Sequence of chain 1.C:
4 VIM

A protein and the small-molecule ligand that binds it are described below.
Small molecule (SMILES): CC(C)=CCC/C(C)=C/CC/C(C)=C/CO[P](=O)(O)OP(=O)(O)O

Binding-site contacts:
Ligand atom PB contacts residue TYR300 of chain 1.B at 3.4 Å.
Ligand atom C6 contacts residue HIS248 of chain 1.B at 3.7 Å.
Ligand atom C1 contacts residue HIS248 of chain 1.B at 3.8 Å.
Ligand atom C4 contacts residue TYR251 of chain 1.B at 3.9 Å (hydrophobic).
Ligand atom C4 contacts residue HIS201 of chain 1.A at 3.7 Å.
Ligand atom O1A contacts residue LYS294 of chain 1.B at 3.6 Å.
Ligand atom C8 contacts residue GLY250 of chain 1.B at 3.6 Å.
Ligand atom C13 contacts residue CYS254 of chain 1.B at 3.9 Å (hydrophobic).
Ligand atom C10 contacts residue TYR361 of chain 1.B at 3.9 Å (hydrophobic).
Ligand atom C9 contacts residue GLY250 of chain 1.B at 3.6 Å.
Ligand atom O1A contacts residue ARG291 of chain 1.B at 2.8 Å (salt-bridge).
Ligand atom O1B contacts residue LYS294 of chain 1.B at 2.7 Å (salt-bridge).
Ligand atom O1A contacts residue LYS164 of chain 1.A at 3.6 Å (salt-bridge).
Ligand atom C9 contacts residue ILE5 of chain 1.C at 3.9 Å (hydrophobic).
Ligand atom C9 contacts residue TRP303 of chain 1.B at 3.8 Å (hydrophobic).
Ligand atom O2B contacts residue TYR300 of chain 1.B at 3.6 Å.
Ligand atom PA contacts residue LYS164 of chain 1.A at 3.9 Å.
Ligand atom O2A contacts residue LYS164 of chain 1.A at 2.9 Å (salt-bridge).
Ligand atom C3 contacts residue TYR166 of chain 1.A at 3.9 Å (hydrophobic).
Ligand atom PB contacts residue HIS248 of chain 1.B at 3.9 Å.
Ligand atom C4 contacts residue TYR166 of chain 1.A at 3.7 Å (hydrophobic).
Ligand atom C5 contacts residue TYR166 of chain 1.A at 3.2 Å (hydrophobic).
Ligand atom O3B contacts residue TYR300 of chain 1.B at 2.5 Å (h-bond).
Ligand atom O2B contacts residue HIS248 of chain 1.B at 2.6 Å (h-bond).
Ligand atom C8 contacts residue ILE5 of chain 1.C at 3.7 Å (hydrophobic).
Ligand atom C12 contacts residue CYS254 of chain 1.B at 3.5 Å (hydrophobic).
Ligand atom O2B contacts residue ARG291 of chain 1.B at 2.6 Å (salt-bridge).
Ligand atom O1B contacts residue ARG291 of chain 1.B at 3.8 Å.
Ligand atom C14 contacts residue ARG202 of chain 1.B at 3.5 Å.
Ligand atom C15 contacts residue CYS254 of chain 1.B at 3.9 Å (hydrophobic).
Ligand atom C10 contacts residue GLY250 of chain 1.B at 3.8 Å.
Ligand atom C13 contacts residue ARG202 of chain 1.B at 4.0 Å.
Ligand atom C10 contacts residue TRP303 of chain 1.B at 3.8 Å (hydrophobic).
Ligand atom C11 contacts residue ARG202 of chain 1.B at 3.9 Å.
Ligand atom C14 contacts residue ILE5 of chain 1.C at 3.6 Å (hydrophobic).
Ligand atom O3A contacts residue TYR300 of chain 1.B at 3.6 Å (h-bond).
Ligand atom C15 contacts residue TRP303 of chain 1.B at 4.0 Å (hydrophobic).
Ligand atom C2 contacts residue HIS248 of chain 1.B at 3.8 Å.
Ligand atom C12 contacts residue TRP303 of chain 1.B at 3.8 Å (hydrophobic).
Ligand atom C10 contacts residue ILE5 of chain 1.C at 3.8 Å (hydrophobic).

Sequence of chain 1.B:
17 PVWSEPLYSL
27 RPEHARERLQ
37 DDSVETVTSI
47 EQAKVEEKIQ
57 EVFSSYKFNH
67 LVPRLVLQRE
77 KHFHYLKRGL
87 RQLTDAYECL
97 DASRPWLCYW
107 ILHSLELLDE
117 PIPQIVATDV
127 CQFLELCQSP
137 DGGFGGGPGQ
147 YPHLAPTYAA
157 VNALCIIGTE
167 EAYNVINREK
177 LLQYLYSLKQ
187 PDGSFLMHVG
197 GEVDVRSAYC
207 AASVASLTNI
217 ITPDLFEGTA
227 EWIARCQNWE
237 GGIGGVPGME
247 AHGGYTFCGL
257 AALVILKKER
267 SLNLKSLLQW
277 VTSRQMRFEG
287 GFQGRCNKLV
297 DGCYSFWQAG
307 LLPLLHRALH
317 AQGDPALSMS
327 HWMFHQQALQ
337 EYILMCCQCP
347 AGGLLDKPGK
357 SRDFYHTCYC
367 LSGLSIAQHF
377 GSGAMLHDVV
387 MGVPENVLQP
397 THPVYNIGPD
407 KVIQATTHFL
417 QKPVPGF

Sequence of chain 1.A:
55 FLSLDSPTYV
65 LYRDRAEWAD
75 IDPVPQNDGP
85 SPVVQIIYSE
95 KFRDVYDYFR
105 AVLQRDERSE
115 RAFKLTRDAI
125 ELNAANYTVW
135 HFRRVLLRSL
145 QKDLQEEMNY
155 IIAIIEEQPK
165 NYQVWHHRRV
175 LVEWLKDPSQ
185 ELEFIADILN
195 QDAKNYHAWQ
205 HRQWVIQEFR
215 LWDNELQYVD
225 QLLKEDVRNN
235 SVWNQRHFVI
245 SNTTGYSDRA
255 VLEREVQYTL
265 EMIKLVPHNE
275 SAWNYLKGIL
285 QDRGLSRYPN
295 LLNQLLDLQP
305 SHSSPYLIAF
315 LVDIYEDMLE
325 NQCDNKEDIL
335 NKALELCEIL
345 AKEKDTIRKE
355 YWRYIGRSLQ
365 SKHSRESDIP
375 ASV